The small molecule below binds the protein below.
Small molecule (SMILES): CC(=O)N[C@@H]1[C@@H](O)[C@H](O)[C@@H](CO)O[C@H]1O

Sequence of chain 3.B:
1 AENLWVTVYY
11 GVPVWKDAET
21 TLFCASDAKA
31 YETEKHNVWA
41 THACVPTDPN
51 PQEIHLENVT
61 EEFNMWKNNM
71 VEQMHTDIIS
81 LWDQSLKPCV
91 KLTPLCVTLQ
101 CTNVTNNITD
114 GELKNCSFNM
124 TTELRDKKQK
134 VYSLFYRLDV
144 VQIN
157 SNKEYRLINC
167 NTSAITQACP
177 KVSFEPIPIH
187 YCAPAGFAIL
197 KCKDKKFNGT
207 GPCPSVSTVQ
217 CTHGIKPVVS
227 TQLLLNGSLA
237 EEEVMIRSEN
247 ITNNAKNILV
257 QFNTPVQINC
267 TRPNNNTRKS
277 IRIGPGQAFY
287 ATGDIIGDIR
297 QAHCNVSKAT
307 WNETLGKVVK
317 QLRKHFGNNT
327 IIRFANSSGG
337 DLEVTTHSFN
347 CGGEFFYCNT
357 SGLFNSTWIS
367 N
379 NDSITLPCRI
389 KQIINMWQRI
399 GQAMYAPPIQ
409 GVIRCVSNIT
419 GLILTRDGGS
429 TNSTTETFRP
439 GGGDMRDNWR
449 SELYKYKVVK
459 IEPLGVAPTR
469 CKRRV

Binding-site contacts:
Ligand atom C7 contacts residue ASN308 of chain 3.B at 3.0 Å.
Ligand atom C1 contacts residue ASN308 of chain 3.B at 1.4 Å.
Ligand atom C2 contacts residue ASN308 of chain 3.B at 2.4 Å.
Ligand atom C3 contacts residue ASN308 of chain 3.B at 3.8 Å.
Ligand atom C5 contacts residue ASN308 of chain 3.B at 3.6 Å.
Ligand atom C8 contacts residue LYS304 of chain 3.B at 4.0 Å.
Ligand atom O5 contacts residue ASN308 of chain 3.B at 2.4 Å (h-bond).
Ligand atom N2 contacts residue ASN308 of chain 3.B at 2.9 Å (h-bond).
Ligand atom O7 contacts residue LYS304 of chain 3.B at 4.2 Å.
Ligand atom C4 contacts residue ASN308 of chain 3.B at 4.2 Å.
Ligand atom O7 contacts residue ASN308 of chain 3.B at 2.7 Å (h-bond).
Ligand atom C8 contacts residue ASN308 of chain 3.B at 4.3 Å.